Binding-site contacts:
Ligand atom O1 contacts residue HIS170 of chain 1.B at 3.8 Å.
Ligand atom O3 contacts residue ALA40 of chain 1.B at 3.8 Å.
Ligand atom O1A contacts residue HIS170 of chain 1.B at 2.7 Å (h-bond).
Ligand atom O1 contacts residue ALA40 of chain 1.B at 3.7 Å.
Ligand atom C23 contacts residue ASP8 of chain 1.B at 3.4 Å.
Ligand atom C23 contacts residue GLY165 of chain 1.B at 3.3 Å.
Ligand atom O1A contacts residue PHE168 of chain 1.B at 3.6 Å.
Ligand atom O2 contacts residue TYR110 of chain 1.B at 3.1 Å.
Ligand atom C2 contacts residue ARG135 of chain 1.B at 3.8 Å.
Ligand atom O6 contacts residue ARG167 of chain 1.B at 2.6 Å (salt-bridge).
Ligand atom C1 contacts residue HIS170 of chain 1.B at 3.8 Å.
Ligand atom O2 contacts residue THR140 of chain 1.B at 2.8 Å (h-bond).
Ligand atom C2 contacts residue THR140 of chain 1.B at 3.6 Å.
Ligand atom C3 contacts residue ARG135 of chain 1.B at 3.9 Å.
Ligand atom O3 contacts residue LYS41 of chain 1.B at 3.6 Å.
Ligand atom O1B contacts residue ARG167 of chain 1.B at 2.7 Å (salt-bridge).
Ligand atom C21 contacts residue ARG167 of chain 1.B at 3.8 Å.
Ligand atom O2 contacts residue ARG135 of chain 1.B at 3.2 Å (salt-bridge).
Ligand atom O1A contacts residue GLY165 of chain 1.B at 3.3 Å.
Ligand atom O4 contacts residue GLU45 of chain 1.B at 2.5 Å (salt-bridge).
Ligand atom O3 contacts residue ARG135 of chain 1.B at 2.9 Å (salt-bridge).
Ligand atom O1B contacts residue GLY166 of chain 1.B at 3.5 Å (h-bond).
Ligand atom O13 contacts residue PO31 of chain 1.G at 2.7 Å.
Ligand atom C6 contacts residue ARG167 of chain 1.B at 3.9 Å.
Ligand atom O1B contacts residue PHE168 of chain 1.B at 3.5 Å (h-bond).
Ligand atom C21 contacts residue HIS170 of chain 1.B at 3.9 Å.
Ligand atom C2 contacts residue HIS170 of chain 1.B at 3.7 Å.
Ligand atom C21 contacts residue GLY165 of chain 1.B at 3.6 Å.
Ligand atom C3 contacts residue GLU45 of chain 1.B at 3.6 Å.
Ligand atom O3 contacts residue GLU45 of chain 1.B at 2.6 Å (salt-bridge).
Ligand atom O13 contacts residue ASP8 of chain 1.B at 2.5 Å (salt-bridge).
Ligand atom C5 contacts residue ASP8 of chain 1.B at 3.9 Å.
Ligand atom C23 contacts residue PO31 of chain 1.G at 3.0 Å.
Ligand atom O13 contacts residue ALA40 of chain 1.B at 3.9 Å.
Ligand atom O5 contacts residue PHE168 of chain 1.B at 3.9 Å.
Ligand atom C4 contacts residue GLU45 of chain 1.B at 3.5 Å.
Ligand atom O4 contacts residue LYS41 of chain 1.B at 3.0 Å (salt-bridge).
Ligand atom O5 contacts residue TYR110 of chain 1.B at 3.6 Å.
Ligand atom O1B contacts residue GLY165 of chain 1.B at 3.2 Å (h-bond).
Ligand atom C21 contacts residue PHE168 of chain 1.B at 4.0 Å (hydrophobic).

This small molecule binds to this protein.
Small molecule (SMILES): O=C(O)[C@@H](CO)O[C@H]1O[C@H](CO)[C@@H](O)[C@H](O)[C@@H]1O

Sequence of chain 1.B:
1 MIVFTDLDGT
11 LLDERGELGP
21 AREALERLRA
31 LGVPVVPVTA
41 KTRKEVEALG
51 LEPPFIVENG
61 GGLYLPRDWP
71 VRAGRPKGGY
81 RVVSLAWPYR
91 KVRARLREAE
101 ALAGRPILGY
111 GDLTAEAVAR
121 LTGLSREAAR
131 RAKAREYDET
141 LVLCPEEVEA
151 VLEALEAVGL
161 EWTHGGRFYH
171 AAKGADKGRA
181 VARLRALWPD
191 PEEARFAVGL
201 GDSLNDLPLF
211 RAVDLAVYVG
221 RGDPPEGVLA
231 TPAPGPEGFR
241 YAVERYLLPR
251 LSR